Binding-site contacts:
Ligand atom O4 contacts residue THR74 of chain 1.B at 4.4 Å.
Ligand atom C5 contacts residue LEU100 of chain 1.B at 4.3 Å (hydrophobic).
Ligand atom C1 contacts residue GLN75 of chain 1.B at 4.1 Å.
Ligand atom O6 contacts residue GLU233 of chain 1.B at 3.7 Å.
Ligand atom C3 contacts residue GLU415 of chain 1.B at 4.0 Å.
Ligand atom C5 contacts residue GLN75 of chain 1.B at 4.0 Å.
Ligand atom C2 contacts residue GLU415 of chain 1.B at 4.2 Å.
Ligand atom C1 contacts residue GLU415 of chain 1.B at 3.8 Å.
Ligand atom O7 contacts residue LYS232 of chain 1.B at 4.2 Å.
Ligand atom C7 contacts residue GLU415 of chain 1.B at 4.3 Å.
Ligand atom C8 contacts residue LEU100 of chain 1.B at 3.8 Å (hydrophobic).
Ligand atom O6 contacts residue ALA234 of chain 1.B at 4.3 Å.
Ligand atom C1 contacts residue ASN414 of chain 1.B at 1.5 Å.
Ligand atom C5 contacts residue GLU415 of chain 1.B at 4.5 Å.
Ligand atom N2 contacts residue GLU415 of chain 1.B at 3.8 Å.
Ligand atom C8 contacts residue ASN73 of chain 1.B at 4.4 Å.
Ligand atom O7 contacts residue ASN414 of chain 1.B at 3.0 Å (h-bond).
Ligand atom C6 contacts residue GLN75 of chain 1.B at 4.5 Å.
Ligand atom O6 contacts residue PRO104 of chain 1.B at 3.6 Å.
Ligand atom C5 contacts residue ASN414 of chain 1.B at 3.8 Å.
Ligand atom O5 contacts residue GLN75 of chain 1.B at 3.9 Å.
Ligand atom C6 contacts residue PRO104 of chain 1.B at 4.4 Å (hydrophobic).
Ligand atom C2 contacts residue ASN414 of chain 1.B at 2.5 Å.
Ligand atom O5 contacts residue ASN414 of chain 1.B at 2.4 Å (h-bond).
Ligand atom C8 contacts residue GLU415 of chain 1.B at 4.3 Å.
Ligand atom C7 contacts residue THR74 of chain 1.B at 4.2 Å.
Ligand atom O7 contacts residue THR74 of chain 1.B at 3.5 Å.
Ligand atom C7 contacts residue ASN414 of chain 1.B at 3.2 Å.
Ligand atom N2 contacts residue ASN414 of chain 1.B at 2.9 Å (h-bond).
Ligand atom C3 contacts residue ASN414 of chain 1.B at 3.9 Å.
Ligand atom C6 contacts residue LEU100 of chain 1.B at 3.9 Å (hydrophobic).
Ligand atom O5 contacts residue GLU233 of chain 1.B at 4.2 Å.
Ligand atom C4 contacts residue ASN414 of chain 1.B at 4.3 Å.
Ligand atom C5 contacts residue THR74 of chain 1.B at 4.5 Å.
Ligand atom C8 contacts residue ASN414 of chain 1.B at 4.4 Å.

The protein below binds the small molecule below.
Small molecule (SMILES): CC(=O)N[C@H]1[C@H](O[C@H]2[C@H](O)[C@@H](NC(C)=O)CO[C@@H]2CO)O[C@H](CO)[C@@H](O)[C@@H]1O

Sequence of chain 1.B:
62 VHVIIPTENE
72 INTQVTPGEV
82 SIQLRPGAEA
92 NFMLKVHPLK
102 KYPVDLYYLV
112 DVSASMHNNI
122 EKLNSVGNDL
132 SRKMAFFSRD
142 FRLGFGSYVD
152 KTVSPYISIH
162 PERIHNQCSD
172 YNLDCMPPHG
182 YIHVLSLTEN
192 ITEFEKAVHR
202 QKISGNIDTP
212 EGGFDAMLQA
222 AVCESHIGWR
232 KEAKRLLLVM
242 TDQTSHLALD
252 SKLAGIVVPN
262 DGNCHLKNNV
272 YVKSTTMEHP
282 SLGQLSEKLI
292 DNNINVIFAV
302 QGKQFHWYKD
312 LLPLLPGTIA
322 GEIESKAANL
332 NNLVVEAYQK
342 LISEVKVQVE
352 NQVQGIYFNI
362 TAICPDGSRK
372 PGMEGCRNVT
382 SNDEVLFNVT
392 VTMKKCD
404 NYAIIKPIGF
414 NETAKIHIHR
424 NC